The small molecule below binds the protein below.
Small molecule (SMILES): O=C(O)CCC(=O)C(=O)O

Sequence of chain 1.C:
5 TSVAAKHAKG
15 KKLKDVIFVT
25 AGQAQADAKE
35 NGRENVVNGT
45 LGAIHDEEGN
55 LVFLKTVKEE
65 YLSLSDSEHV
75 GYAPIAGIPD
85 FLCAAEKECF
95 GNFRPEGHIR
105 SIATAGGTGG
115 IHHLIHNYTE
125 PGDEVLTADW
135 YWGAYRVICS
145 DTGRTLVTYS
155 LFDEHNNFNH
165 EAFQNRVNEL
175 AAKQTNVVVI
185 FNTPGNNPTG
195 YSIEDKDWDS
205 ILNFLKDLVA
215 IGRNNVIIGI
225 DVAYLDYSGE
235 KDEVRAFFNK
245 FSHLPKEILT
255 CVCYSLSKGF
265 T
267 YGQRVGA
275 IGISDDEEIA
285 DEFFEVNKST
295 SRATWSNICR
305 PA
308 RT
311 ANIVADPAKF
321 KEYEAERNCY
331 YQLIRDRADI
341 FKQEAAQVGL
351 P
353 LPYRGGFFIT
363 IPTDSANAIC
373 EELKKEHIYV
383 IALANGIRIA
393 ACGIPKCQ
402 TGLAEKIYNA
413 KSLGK

Binding-site contacts:
Ligand atom O1 contacts residue TYR76 of chain 1.C at 4.2 Å.
Ligand atom C1 contacts residue PRO78 of chain 1.C at 3.9 Å (hydrophobic).
Ligand atom O4 contacts residue GLN29 of chain 1.A at 2.9 Å (h-bond).
Ligand atom O5 contacts residue ARG304 of chain 1.C at 3.9 Å.
Ligand atom C4 contacts residue TYR76 of chain 1.C at 3.2 Å (hydrophobic).
Ligand atom O5 contacts residue GLN29 of chain 1.A at 3.6 Å.
Ligand atom O2 contacts residue PHE22 of chain 1.A at 3.6 Å.
Ligand atom O5 contacts residue TYR76 of chain 1.C at 3.4 Å (h-bond).
Ligand atom O5 contacts residue PRO78 of chain 1.C at 4.2 Å.
Ligand atom C4 contacts residue ARG304 of chain 1.C at 3.4 Å.
Ligand atom C1 contacts residue GLN29 of chain 1.A at 3.7 Å.
Ligand atom C1 contacts residue TYR76 of chain 1.C at 4.4 Å (hydrophobic).
Ligand atom C4 contacts residue GOL1 of chain 1.H at 3.8 Å.
Ligand atom C2 contacts residue TYR76 of chain 1.C at 3.5 Å (hydrophobic).
Ligand atom O3 contacts residue GOL1 of chain 1.H at 3.4 Å (h-bond).
Ligand atom O3 contacts residue LEU45 of chain 1.A at 3.8 Å.
Ligand atom C4 contacts residue GLN29 of chain 1.A at 3.1 Å.
Ligand atom C3 contacts residue LEU45 of chain 1.A at 3.3 Å (hydrophobic).
Ligand atom O3 contacts residue GLY75 of chain 1.C at 3.5 Å.
Ligand atom O4 contacts residue GOL1 of chain 1.H at 2.5 Å (h-bond).
Ligand atom C5 contacts residue TYR76 of chain 1.C at 3.8 Å (hydrophobic).
Ligand atom O4 contacts residue LEU45 of chain 1.A at 3.4 Å.
Ligand atom O1 contacts residue ALA77 of chain 1.C at 3.6 Å.
Ligand atom C2 contacts residue PRO78 of chain 1.C at 4.4 Å (hydrophobic).
Ligand atom C2 contacts residue GLN29 of chain 1.A at 3.2 Å.
Ligand atom O1 contacts residue PRO78 of chain 1.C at 2.9 Å.
Ligand atom O3 contacts residue TYR76 of chain 1.C at 3.0 Å (h-bond).
Ligand atom C3 contacts residue GLN29 of chain 1.A at 3.2 Å.
Ligand atom C3 contacts residue TYR76 of chain 1.C at 3.5 Å (hydrophobic).
Ligand atom C4 contacts residue LEU45 of chain 1.A at 3.7 Å (hydrophobic).
Ligand atom C5 contacts residue GLY75 of chain 1.C at 4.4 Å.
Ligand atom C5 contacts residue ARG304 of chain 1.C at 4.1 Å.
Ligand atom C5 contacts residue GLN29 of chain 1.A at 3.3 Å.
Ligand atom O1 contacts residue PHE22 of chain 1.A at 4.0 Å.
Ligand atom C1 contacts residue PHE22 of chain 1.A at 4.4 Å (hydrophobic).
Ligand atom O2 contacts residue GLN29 of chain 1.A at 3.3 Å (h-bond).
Ligand atom O2 contacts residue GLY26 of chain 1.A at 3.9 Å.
Ligand atom C5 contacts residue LEU45 of chain 1.A at 3.4 Å (hydrophobic).
Ligand atom O3 contacts residue ARG304 of chain 1.C at 4.1 Å.
Ligand atom C5 contacts residue GOL1 of chain 1.H at 3.3 Å.

Sequence of chain 1.A:
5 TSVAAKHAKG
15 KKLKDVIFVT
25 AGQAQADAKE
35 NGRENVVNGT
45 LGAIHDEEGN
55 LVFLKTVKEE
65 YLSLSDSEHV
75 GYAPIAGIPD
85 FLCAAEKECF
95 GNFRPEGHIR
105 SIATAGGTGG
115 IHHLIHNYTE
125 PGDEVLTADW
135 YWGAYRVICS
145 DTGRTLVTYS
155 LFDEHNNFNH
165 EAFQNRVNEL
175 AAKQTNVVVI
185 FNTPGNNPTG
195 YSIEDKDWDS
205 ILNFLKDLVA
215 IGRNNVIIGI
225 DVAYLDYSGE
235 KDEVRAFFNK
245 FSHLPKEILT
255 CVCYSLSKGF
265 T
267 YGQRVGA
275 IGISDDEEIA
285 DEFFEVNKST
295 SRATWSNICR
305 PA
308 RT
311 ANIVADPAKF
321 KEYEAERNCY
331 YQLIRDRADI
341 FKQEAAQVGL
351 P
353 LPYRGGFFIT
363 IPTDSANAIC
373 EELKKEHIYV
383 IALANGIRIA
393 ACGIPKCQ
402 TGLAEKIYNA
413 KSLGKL